Binding-site contacts:
Ligand atom O7 contacts residue ASN313 of chain 1.C at 3.4 Å (h-bond).
Ligand atom C1 contacts residue GLN562 of chain 1.C at 3.9 Å.
Ligand atom C4 contacts residue GLN562 of chain 1.C at 3.8 Å.
Ligand atom O6 contacts residue ARG310 of chain 1.C at 3.9 Å.
Ligand atom N2 contacts residue ASN313 of chain 1.C at 3.0 Å (h-bond).
Ligand atom C5 contacts residue THR563 of chain 1.C at 4.4 Å.
Ligand atom C1 contacts residue ASN313 of chain 1.C at 1.5 Å.
Ligand atom O6 contacts residue THR563 of chain 1.C at 4.5 Å.
Ligand atom O5 contacts residue GLN562 of chain 1.C at 3.2 Å (h-bond).
Ligand atom C7 contacts residue ASN313 of chain 1.C at 3.3 Å.
Ligand atom C3 contacts residue GLN562 of chain 1.C at 3.9 Å.
Ligand atom C8 contacts residue ASN313 of chain 1.C at 3.6 Å.
Ligand atom O5 contacts residue ASN313 of chain 1.C at 2.4 Å (h-bond).
Ligand atom C4 contacts residue ASN313 of chain 1.C at 4.2 Å.
Ligand atom O4 contacts residue THR563 of chain 1.C at 3.9 Å.
Ligand atom C5 contacts residue ASN313 of chain 1.C at 3.7 Å.
Ligand atom C2 contacts residue ASN313 of chain 1.C at 2.5 Å.
Ligand atom C6 contacts residue GLN562 of chain 1.C at 4.0 Å.
Ligand atom C6 contacts residue THR563 of chain 1.C at 4.3 Å.
Ligand atom C3 contacts residue ASN313 of chain 1.C at 3.8 Å.
Ligand atom O4 contacts residue GLN562 of chain 1.C at 3.7 Å.
Ligand atom C5 contacts residue GLN562 of chain 1.C at 3.3 Å.
Ligand atom O6 contacts residue GLN562 of chain 1.C at 3.1 Å (h-bond).

This small molecule binds to this protein.
Small molecule (SMILES): CC(=O)N[C@@H]1[C@@H](O)[C@H](O)[C@@H](CO)O[C@H]1O

Sequence of chain 1.C:
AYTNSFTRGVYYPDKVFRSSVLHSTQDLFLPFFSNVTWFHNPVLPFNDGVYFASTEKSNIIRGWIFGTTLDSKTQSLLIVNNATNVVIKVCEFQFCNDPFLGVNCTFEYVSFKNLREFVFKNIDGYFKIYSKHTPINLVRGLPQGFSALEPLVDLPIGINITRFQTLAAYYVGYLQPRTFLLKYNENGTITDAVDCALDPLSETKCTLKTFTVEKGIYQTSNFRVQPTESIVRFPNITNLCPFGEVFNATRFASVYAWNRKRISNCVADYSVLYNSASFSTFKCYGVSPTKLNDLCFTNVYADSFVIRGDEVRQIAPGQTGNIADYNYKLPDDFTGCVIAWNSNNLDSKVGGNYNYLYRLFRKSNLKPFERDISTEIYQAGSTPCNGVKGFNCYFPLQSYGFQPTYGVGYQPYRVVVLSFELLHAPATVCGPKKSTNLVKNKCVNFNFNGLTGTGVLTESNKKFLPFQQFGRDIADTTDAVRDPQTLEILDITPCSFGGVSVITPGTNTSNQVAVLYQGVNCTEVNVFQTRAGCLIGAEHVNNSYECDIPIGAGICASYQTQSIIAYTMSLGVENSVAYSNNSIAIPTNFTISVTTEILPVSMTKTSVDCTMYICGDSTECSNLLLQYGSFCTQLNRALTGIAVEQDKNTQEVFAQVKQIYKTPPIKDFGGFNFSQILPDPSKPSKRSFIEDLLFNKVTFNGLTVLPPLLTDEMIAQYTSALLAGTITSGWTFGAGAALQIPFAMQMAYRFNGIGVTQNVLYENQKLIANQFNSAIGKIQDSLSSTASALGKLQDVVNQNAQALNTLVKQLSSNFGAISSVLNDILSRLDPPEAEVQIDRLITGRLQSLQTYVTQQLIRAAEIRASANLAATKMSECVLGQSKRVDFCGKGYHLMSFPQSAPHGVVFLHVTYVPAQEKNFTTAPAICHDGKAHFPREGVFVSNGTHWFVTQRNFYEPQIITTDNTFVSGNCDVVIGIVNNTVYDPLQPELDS